Sequence of chain 1.A:
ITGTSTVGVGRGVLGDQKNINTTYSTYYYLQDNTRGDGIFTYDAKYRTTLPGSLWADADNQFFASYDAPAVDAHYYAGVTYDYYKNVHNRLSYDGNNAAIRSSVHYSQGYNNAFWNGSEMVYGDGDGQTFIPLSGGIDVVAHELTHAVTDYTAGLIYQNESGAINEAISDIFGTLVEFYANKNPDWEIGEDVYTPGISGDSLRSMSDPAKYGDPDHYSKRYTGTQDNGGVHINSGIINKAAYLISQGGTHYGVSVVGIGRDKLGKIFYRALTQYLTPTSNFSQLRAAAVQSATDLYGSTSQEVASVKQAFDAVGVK

Binding-site contacts:
Ligand atom C7 contacts residue HIS231 of chain 1.A at 3.6 Å.
Ligand atom O1P contacts residue TYR157 of chain 1.A at 3.2 Å (h-bond).
Ligand atom C5 contacts residue TYR157 of chain 1.A at 3.5 Å (hydrophobic).
Ligand atom O1P contacts residue HIS146 of chain 1.A at 3.3 Å (h-bond).
Ligand atom CA contacts residue ASN112 of chain 1.A at 3.6 Å.
Ligand atom CB contacts residue GLU143 of chain 1.A at 3.3 Å.
Ligand atom O1P contacts residue HIS231 of chain 1.A at 3.1 Å (h-bond).
Ligand atom CA1 contacts residue HIS231 of chain 1.A at 3.4 Å.
Ligand atom NE1 contacts residue PHE130 of chain 1.A at 3.6 Å.
Ligand atom N contacts residue ALA113 of chain 1.A at 3.4 Å (h-bond).
Ligand atom N1 contacts residue HIS231 of chain 1.A at 3.2 Å (h-bond).
Ligand atom C contacts residue HIS231 of chain 1.A at 3.3 Å.
Ligand atom CB contacts residue ALA113 of chain 1.A at 3.5 Å (hydrophobic).
Ligand atom N contacts residue ASN112 of chain 1.A at 3.4 Å (h-bond).
Ligand atom CD11 contacts residue ASN112 of chain 1.A at 3.6 Å.
Ligand atom O1P contacts residue GLU166 of chain 1.A at 2.8 Å (salt-bridge).
Ligand atom O1P contacts residue ZN1 of chain 1.G at 1.8 Å.
Ligand atom O contacts residue ARG203 of chain 1.A at 3.0 Å (salt-bridge).
Ligand atom O5 contacts residue TYR157 of chain 1.A at 2.8 Å.
Ligand atom O2P contacts residue ZN1 of chain 1.G at 3.4 Å.
Ligand atom CE2 contacts residue ASN111 of chain 1.A at 3.6 Å.
Ligand atom O3 contacts residue ASN112 of chain 1.A at 3.6 Å.
Ligand atom O6 contacts residue ASN112 of chain 1.A at 3.2 Å (h-bond).
Ligand atom O1 contacts residue TYR157 of chain 1.A at 3.5 Å (h-bond).
Ligand atom O1P contacts residue HIS142 of chain 1.A at 3.4 Å (h-bond).
Ligand atom NE1 contacts residue ASN111 of chain 1.A at 3.0 Å (h-bond).
Ligand atom CD1 contacts residue ARG203 of chain 1.A at 3.7 Å.
Ligand atom CZ2 contacts residue ASN111 of chain 1.A at 3.6 Å.
Ligand atom C1 contacts residue HIS231 of chain 1.A at 3.4 Å.
Ligand atom C1 contacts residue TYR157 of chain 1.A at 3.1 Å (hydrophobic).
Ligand atom OXT contacts residue HIS231 of chain 1.A at 3.6 Å.
Ligand atom O contacts residue HIS231 of chain 1.A at 3.4 Å.
Ligand atom O2P contacts residue ALA113 of chain 1.A at 3.6 Å (h-bond).
Ligand atom P contacts residue ZN1 of chain 1.G at 3.1 Å.
Ligand atom O2P contacts residue PHE114 of chain 1.A at 3.7 Å.
Ligand atom NE1 contacts residue ASN112 of chain 1.A at 3.5 Å (h-bond).
Ligand atom CB contacts residue ASN112 of chain 1.A at 3.0 Å.
Ligand atom O2P contacts residue HIS146 of chain 1.A at 3.6 Å.
Ligand atom O2P contacts residue GLU143 of chain 1.A at 2.5 Å (salt-bridge).
Ligand atom C6 contacts residue TYR157 of chain 1.A at 3.1 Å (hydrophobic).

A protein and the small-molecule ligand that binds it are described below.
Small molecule (SMILES): CC(C)C[C@H](N[P](=O)(O)O[C@@H]1O[C@@H](C)[C@H](O)[C@@H](O)[C@H]1O)C(=O)N[C@@H](Cc1c[nH]c2ccccc12)C(=O)O